This small molecule binds to this protein.
Small molecule (SMILES): Cc1ccc(O)cc1C

Sequence of chain 1.A:
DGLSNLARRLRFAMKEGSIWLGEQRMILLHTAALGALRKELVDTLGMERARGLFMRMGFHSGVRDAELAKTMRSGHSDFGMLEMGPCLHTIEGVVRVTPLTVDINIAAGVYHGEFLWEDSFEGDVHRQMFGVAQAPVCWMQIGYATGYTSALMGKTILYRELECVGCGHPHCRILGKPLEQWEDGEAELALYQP

Binding-site contacts:
Ligand atom C3 contacts residue PRO99 of chain 1.A at 3.8 Å (hydrophobic).
Ligand atom C5 contacts residue ILE187 of chain 1.A at 4.4 Å (hydrophobic).
Ligand atom C1 contacts residue PRO99 of chain 1.A at 4.2 Å (hydrophobic).
Ligand atom C5 contacts residue ALA158 of chain 1.A at 4.0 Å (hydrophobic).
Ligand atom C6 contacts residue PRO99 of chain 1.A at 4.1 Å (hydrophobic).
Ligand atom C2 contacts residue HIS102 of chain 1.A at 3.3 Å.
Ligand atom C6 contacts residue ALA158 of chain 1.A at 4.2 Å (hydrophobic).
Ligand atom C2 contacts residue GLY98 of chain 1.A at 4.0 Å.
Ligand atom C7 contacts residue PRO99 of chain 1.A at 4.1 Å (hydrophobic).
Ligand atom C2 contacts residue TYR157 of chain 1.A at 3.5 Å (hydrophobic).
Ligand atom C7 contacts residue TYR161 of chain 1.A at 4.1 Å (hydrophobic).
Ligand atom C3 contacts residue ALA158 of chain 1.A at 3.8 Å (hydrophobic).
Ligand atom O1 contacts residue TRP130 of chain 1.A at 2.8 Å (h-bond).
Ligand atom C8 contacts residue TYR172 of chain 1.A at 3.6 Å (hydrophobic).
Ligand atom C7 contacts residue LEU95 of chain 1.A at 3.9 Å (hydrophobic).
Ligand atom C1 contacts residue HIS102 of chain 1.A at 3.4 Å.
Ligand atom C4 contacts residue PRO99 of chain 1.A at 3.8 Å (hydrophobic).
Ligand atom C1 contacts residue TRP130 of chain 1.A at 3.7 Å (hydrophobic).
Ligand atom C2 contacts residue ALA158 of chain 1.A at 4.3 Å (hydrophobic).
Ligand atom C3 contacts residue TYR157 of chain 1.A at 3.8 Å (hydrophobic).
Ligand atom C8 contacts residue TYR124 of chain 1.A at 4.4 Å (hydrophobic).
Ligand atom C6 contacts residue VAL110 of chain 1.A at 4.2 Å (hydrophobic).
Ligand atom C6 contacts residue TRP130 of chain 1.A at 3.8 Å (hydrophobic).
Ligand atom C8 contacts residue ILE187 of chain 1.A at 4.0 Å (hydrophobic).
Ligand atom C6 contacts residue ILE187 of chain 1.A at 4.0 Å (hydrophobic).
Ligand atom C5 contacts residue PRO99 of chain 1.A at 3.8 Å (hydrophobic).
Ligand atom C4 contacts residue ALA158 of chain 1.A at 3.9 Å (hydrophobic).
Ligand atom O1 contacts residue HIS102 of chain 1.A at 2.7 Å.
Ligand atom C7 contacts residue TYR172 of chain 1.A at 3.5 Å (hydrophobic).
Ligand atom C8 contacts residue PHE128 of chain 1.A at 3.2 Å (hydrophobic).
Ligand atom C3 contacts residue GLY98 of chain 1.A at 3.8 Å.
Ligand atom C1 contacts residue ALA158 of chain 1.A at 4.3 Å (hydrophobic).
Ligand atom O1 contacts residue VAL110 of chain 1.A at 3.5 Å.
Ligand atom C2 contacts residue PRO99 of chain 1.A at 3.9 Å (hydrophobic).
Ligand atom C7 contacts residue THR162 of chain 1.A at 3.2 Å.
Ligand atom C4 contacts residue THR162 of chain 1.A at 4.5 Å.
Ligand atom C7 contacts residue ALA158 of chain 1.A at 4.3 Å (hydrophobic).
Ligand atom C1 contacts residue VAL110 of chain 1.A at 4.1 Å (hydrophobic).
Ligand atom C8 contacts residue PRO99 of chain 1.A at 4.3 Å (hydrophobic).
Ligand atom O1 contacts residue VAL108 of chain 1.A at 3.9 Å.